Binding-site contacts:
Ligand atom N2 contacts residue ASN87 of chain 28.C at 2.9 Å (h-bond).
Ligand atom C4 contacts residue ASN87 of chain 28.C at 4.2 Å.
Ligand atom C6 contacts residue SER79 of chain 28.C at 3.6 Å.
Ligand atom C1 contacts residue ASN87 of chain 28.C at 1.4 Å.
Ligand atom C2 contacts residue ASN87 of chain 28.C at 2.5 Å.
Ligand atom C8 contacts residue ILE155 of chain 28.C at 3.7 Å (hydrophobic).
Ligand atom C7 contacts residue ASN87 of chain 28.C at 3.9 Å.
Ligand atom O6 contacts residue SER79 of chain 28.C at 2.5 Å (h-bond).
Ligand atom O6 contacts residue LEU91 of chain 28.C at 3.9 Å.
Ligand atom O5 contacts residue SER79 of chain 28.C at 3.8 Å.
Ligand atom C3 contacts residue ASN87 of chain 28.C at 3.8 Å.
Ligand atom O7 contacts residue ASN87 of chain 28.C at 4.4 Å.
Ligand atom O5 contacts residue ASN87 of chain 28.C at 2.4 Å (h-bond).
Ligand atom C5 contacts residue ASN87 of chain 28.C at 3.7 Å.
Ligand atom C5 contacts residue SER79 of chain 28.C at 4.3 Å.

The protein below binds the small molecule below.
Small molecule (SMILES): CC(=O)N[C@@H]1[C@@H](O)[C@H](O)[C@@H](CO)O[C@H]1O

Sequence of chain 28.C:
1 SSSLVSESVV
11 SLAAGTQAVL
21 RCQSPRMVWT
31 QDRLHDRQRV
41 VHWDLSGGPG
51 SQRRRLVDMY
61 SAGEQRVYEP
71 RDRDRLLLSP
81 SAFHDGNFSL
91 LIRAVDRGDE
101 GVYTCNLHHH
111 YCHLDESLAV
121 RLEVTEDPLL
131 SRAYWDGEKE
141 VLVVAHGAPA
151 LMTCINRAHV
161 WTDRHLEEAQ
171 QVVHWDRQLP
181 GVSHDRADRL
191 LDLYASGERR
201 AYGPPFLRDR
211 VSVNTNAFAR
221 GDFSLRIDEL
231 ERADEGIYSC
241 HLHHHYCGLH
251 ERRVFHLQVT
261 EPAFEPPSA